A protein and the small-molecule ligand that binds it are described below.
Small molecule (SMILES): OC[C@H]1O[C@@H](O[C@H]2[C@H](O)[C@@H](O)CO[C@@H]2CO)[C@H](O)[C@@H](O)[C@@H]1O

Sequence of chain 1.A:
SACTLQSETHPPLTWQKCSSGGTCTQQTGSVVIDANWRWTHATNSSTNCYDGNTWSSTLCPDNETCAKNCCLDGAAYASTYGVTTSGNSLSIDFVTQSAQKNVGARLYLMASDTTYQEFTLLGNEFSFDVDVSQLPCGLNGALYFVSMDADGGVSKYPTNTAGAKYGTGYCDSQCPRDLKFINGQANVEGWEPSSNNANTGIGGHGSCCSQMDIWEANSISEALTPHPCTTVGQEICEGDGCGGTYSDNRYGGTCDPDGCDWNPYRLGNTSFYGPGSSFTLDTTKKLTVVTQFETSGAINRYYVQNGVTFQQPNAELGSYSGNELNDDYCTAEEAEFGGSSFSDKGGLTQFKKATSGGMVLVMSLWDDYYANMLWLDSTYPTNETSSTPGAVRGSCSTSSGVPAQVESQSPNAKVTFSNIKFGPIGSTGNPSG

Binding-site contacts:
Ligand atom O6 contacts residue GLN175 of chain 1.A at 3.5 Å (h-bond).
Ligand atom C3 contacts residue ASP259 of chain 1.A at 3.6 Å.
Ligand atom O6 contacts residue THR246 of chain 1.A at 3.2 Å (h-bond).
Ligand atom C4 contacts residue GLU217 of chain 1.A at 3.8 Å.
Ligand atom C6 contacts residue TRP376 of chain 1.A at 3.8 Å (hydrophobic).
Ligand atom C3 contacts residue GLU217 of chain 1.A at 3.3 Å.
Ligand atom C1 contacts residue ARG251 of chain 1.A at 3.9 Å.
Ligand atom O4 contacts residue ARG251 of chain 1.A at 3.7 Å.
Ligand atom O6 contacts residue TRP376 of chain 1.A at 3.8 Å.
Ligand atom C6 contacts residue ARG394 of chain 1.A at 3.8 Å.
Ligand atom C3 contacts residue NPO1 of chain 1.I at 3.7 Å.
Ligand atom O2 contacts residue TYR381 of chain 1.A at 3.6 Å.
Ligand atom C2 contacts residue NPO1 of chain 1.I at 2.4 Å.
Ligand atom O4 contacts residue TRP376 of chain 1.A at 3.7 Å.
Ligand atom C2 contacts residue PRO258 of chain 1.A at 3.7 Å (hydrophobic).
Ligand atom C5 contacts residue ASP259 of chain 1.A at 3.9 Å.
Ligand atom O3 contacts residue ASP214 of chain 1.A at 3.0 Å (salt-bridge).
Ligand atom C1 contacts residue TRP376 of chain 1.A at 3.8 Å (hydrophobic).
Ligand atom O3 contacts residue GLU217 of chain 1.A at 2.8 Å (salt-bridge).
Ligand atom C1 contacts residue NPO1 of chain 1.I at 1.4 Å.
Ligand atom O5 contacts residue ARG251 of chain 1.A at 3.1 Å (salt-bridge).
Ligand atom C2 contacts residue ASP259 of chain 1.A at 3.4 Å.
Ligand atom O6 contacts residue ARG251 of chain 1.A at 3.1 Å (salt-bridge).
Ligand atom C5 contacts residue TRP376 of chain 1.A at 3.6 Å (hydrophobic).
Ligand atom O3 contacts residue ARG251 of chain 1.A at 3.1 Å (salt-bridge).
Ligand atom O2 contacts residue ASP259 of chain 1.A at 2.6 Å (salt-bridge).
Ligand atom O5 contacts residue ARG394 of chain 1.A at 3.4 Å (salt-bridge).
Ligand atom O2 contacts residue NPO1 of chain 1.I at 2.8 Å (h-bond).
Ligand atom O5 contacts residue NPO1 of chain 1.I at 2.3 Å (h-bond).
Ligand atom C3 contacts residue ARG251 of chain 1.A at 3.5 Å.
Ligand atom C2 contacts residue HIS228 of chain 1.A at 3.9 Å.
Ligand atom O3 contacts residue HIS228 of chain 1.A at 2.9 Å (h-bond).
Ligand atom C2 contacts residue TYR381 of chain 1.A at 3.8 Å (hydrophobic).
Ligand atom O2 contacts residue THR226 of chain 1.A at 3.8 Å.
Ligand atom O4 contacts residue ASP259 of chain 1.A at 3.6 Å.
Ligand atom C1 contacts residue ASP259 of chain 1.A at 3.9 Å.
Ligand atom O6 contacts residue ARG394 of chain 1.A at 2.8 Å (salt-bridge).
Ligand atom O4 contacts residue GLU217 of chain 1.A at 2.7 Å (salt-bridge).
Ligand atom C5 contacts residue NPO1 of chain 1.I at 3.6 Å.
Ligand atom C3 contacts residue TRP376 of chain 1.A at 3.9 Å (hydrophobic).